Binding-site contacts:
Ligand atom N2 contacts residue ASP796 of chain 1.C at 3.9 Å.
Ligand atom C4 contacts residue ASN709 of chain 1.B at 4.3 Å.
Ligand atom C7 contacts residue ASP796 of chain 1.C at 3.1 Å.
Ligand atom C7 contacts residue ASN709 of chain 1.B at 3.5 Å.
Ligand atom C3 contacts residue ASN709 of chain 1.B at 3.9 Å.
Ligand atom C1 contacts residue ASN709 of chain 1.B at 1.5 Å.
Ligand atom C8 contacts residue ILE794 of chain 1.C at 3.6 Å (hydrophobic).
Ligand atom C2 contacts residue ASN709 of chain 1.B at 2.6 Å.
Ligand atom O7 contacts residue ASP796 of chain 1.C at 3.0 Å (salt-bridge).
Ligand atom O5 contacts residue ASN709 of chain 1.B at 2.4 Å (h-bond).
Ligand atom C8 contacts residue ASN709 of chain 1.B at 4.3 Å.
Ligand atom C8 contacts residue ASP796 of chain 1.C at 3.3 Å.
Ligand atom C1 contacts residue ASP796 of chain 1.C at 4.1 Å.
Ligand atom O7 contacts residue ASN709 of chain 1.B at 3.7 Å.
Ligand atom C5 contacts residue ASN709 of chain 1.B at 3.7 Å.
Ligand atom N2 contacts residue ASN709 of chain 1.B at 2.8 Å (h-bond).

Sequence of chain 1.B:
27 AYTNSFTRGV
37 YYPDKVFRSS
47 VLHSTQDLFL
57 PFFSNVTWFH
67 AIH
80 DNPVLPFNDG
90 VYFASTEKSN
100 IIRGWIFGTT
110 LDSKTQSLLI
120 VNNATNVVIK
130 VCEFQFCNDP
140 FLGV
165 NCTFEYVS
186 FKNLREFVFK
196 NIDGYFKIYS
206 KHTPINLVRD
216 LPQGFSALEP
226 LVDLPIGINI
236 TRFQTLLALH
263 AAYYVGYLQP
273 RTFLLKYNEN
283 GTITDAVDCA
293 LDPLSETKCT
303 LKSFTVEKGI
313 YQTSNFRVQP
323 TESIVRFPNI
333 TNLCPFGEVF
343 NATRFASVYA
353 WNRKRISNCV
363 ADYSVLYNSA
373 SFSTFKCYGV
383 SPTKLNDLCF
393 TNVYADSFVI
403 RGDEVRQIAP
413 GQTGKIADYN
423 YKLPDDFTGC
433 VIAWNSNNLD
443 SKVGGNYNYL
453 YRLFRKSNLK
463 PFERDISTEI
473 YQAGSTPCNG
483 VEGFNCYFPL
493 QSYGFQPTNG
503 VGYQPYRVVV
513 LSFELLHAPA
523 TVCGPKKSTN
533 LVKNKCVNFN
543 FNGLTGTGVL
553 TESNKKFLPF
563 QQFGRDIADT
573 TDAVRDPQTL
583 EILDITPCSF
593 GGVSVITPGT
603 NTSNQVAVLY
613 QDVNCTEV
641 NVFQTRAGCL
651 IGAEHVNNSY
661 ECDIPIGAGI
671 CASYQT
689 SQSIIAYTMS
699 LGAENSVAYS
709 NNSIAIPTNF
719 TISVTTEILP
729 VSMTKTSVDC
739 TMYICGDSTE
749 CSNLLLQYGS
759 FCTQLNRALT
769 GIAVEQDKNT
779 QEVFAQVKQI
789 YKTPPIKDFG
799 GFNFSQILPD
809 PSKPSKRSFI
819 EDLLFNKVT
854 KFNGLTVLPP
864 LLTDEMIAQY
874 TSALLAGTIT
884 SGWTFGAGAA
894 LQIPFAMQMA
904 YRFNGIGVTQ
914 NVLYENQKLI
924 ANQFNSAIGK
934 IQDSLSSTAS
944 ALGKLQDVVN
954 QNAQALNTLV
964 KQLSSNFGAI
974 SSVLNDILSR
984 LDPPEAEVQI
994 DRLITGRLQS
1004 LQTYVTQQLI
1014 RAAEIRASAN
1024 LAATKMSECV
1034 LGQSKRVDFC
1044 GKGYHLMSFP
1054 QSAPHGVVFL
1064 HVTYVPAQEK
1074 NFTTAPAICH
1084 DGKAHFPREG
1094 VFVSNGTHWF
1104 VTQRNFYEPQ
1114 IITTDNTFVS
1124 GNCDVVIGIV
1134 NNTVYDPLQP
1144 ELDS

A small-molecule ligand and the protein it binds are described below.
Small molecule (SMILES): CC(=O)N[C@@H]1[C@@H](O)[C@H](O)[C@@H](CO)O[C@H]1O

Sequence of chain 1.C:
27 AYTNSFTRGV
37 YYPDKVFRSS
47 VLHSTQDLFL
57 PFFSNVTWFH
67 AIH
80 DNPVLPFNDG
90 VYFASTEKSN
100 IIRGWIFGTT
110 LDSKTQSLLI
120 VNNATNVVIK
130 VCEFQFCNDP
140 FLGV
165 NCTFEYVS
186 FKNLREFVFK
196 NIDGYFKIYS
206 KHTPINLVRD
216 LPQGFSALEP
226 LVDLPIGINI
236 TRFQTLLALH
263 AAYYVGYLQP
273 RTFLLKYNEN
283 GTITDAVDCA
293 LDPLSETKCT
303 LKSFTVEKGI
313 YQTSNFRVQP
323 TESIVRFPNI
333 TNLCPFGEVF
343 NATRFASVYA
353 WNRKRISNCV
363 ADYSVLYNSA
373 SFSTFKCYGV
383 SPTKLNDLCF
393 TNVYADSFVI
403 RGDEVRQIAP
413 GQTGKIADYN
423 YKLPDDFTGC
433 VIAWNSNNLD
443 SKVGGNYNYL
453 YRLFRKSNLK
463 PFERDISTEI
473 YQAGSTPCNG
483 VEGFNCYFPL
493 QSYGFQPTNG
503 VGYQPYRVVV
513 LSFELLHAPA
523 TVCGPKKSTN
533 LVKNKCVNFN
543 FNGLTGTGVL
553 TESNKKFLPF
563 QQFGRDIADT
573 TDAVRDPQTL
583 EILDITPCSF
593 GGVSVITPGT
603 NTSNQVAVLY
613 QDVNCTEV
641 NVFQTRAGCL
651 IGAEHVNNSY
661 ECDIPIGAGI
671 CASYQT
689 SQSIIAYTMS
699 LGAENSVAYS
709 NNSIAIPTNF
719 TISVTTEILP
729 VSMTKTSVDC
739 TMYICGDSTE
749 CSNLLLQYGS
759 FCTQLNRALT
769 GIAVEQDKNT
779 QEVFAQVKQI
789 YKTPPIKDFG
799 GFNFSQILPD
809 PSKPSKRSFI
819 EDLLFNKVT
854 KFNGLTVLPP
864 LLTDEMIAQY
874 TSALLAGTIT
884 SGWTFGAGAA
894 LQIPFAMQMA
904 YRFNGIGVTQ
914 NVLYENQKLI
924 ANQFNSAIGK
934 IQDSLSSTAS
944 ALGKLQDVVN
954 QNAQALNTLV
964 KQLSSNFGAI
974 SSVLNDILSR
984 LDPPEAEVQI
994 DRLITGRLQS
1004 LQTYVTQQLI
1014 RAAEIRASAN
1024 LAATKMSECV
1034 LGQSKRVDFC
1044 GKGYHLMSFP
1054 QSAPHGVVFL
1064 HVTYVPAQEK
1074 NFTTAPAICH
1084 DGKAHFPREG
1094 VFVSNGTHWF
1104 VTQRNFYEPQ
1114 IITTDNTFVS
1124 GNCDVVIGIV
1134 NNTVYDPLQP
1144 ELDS